Binding-site contacts:
Ligand atom O5 contacts residue TYR283 of chain 3.A at 3.5 Å.
Ligand atom C8 contacts residue ASN229 of chain 3.A at 3.5 Å.
Ligand atom O7 contacts residue TRP198 of chain 3.A at 2.9 Å (h-bond).
Ligand atom C5 contacts residue TYR234 of chain 3.A at 3.6 Å (hydrophobic).
Ligand atom O4 contacts residue ASN361 of chain 3.A at 2.9 Å (h-bond).
Ligand atom C3 contacts residue NA1 of chain 3.J at 3.3 Å.
Ligand atom O7 contacts residue GLU262 of chain 3.A at 3.5 Å (salt-bridge).
Ligand atom O4 contacts residue GLN132 of chain 3.A at 3.1 Å (h-bond).
Ligand atom O1 contacts residue ASN229 of chain 3.A at 3.1 Å (h-bond).
Ligand atom C3 contacts residue ASN236 of chain 3.A at 3.4 Å.
Ligand atom C3 contacts residue GLU290 of chain 3.A at 3.6 Å.
Ligand atom O6 contacts residue HIS264 of chain 3.A at 3.2 Å.
Ligand atom N2 contacts residue GLU262 of chain 3.A at 3.5 Å (salt-bridge).
Ligand atom C4 contacts residue HIS287 of chain 3.A at 3.6 Å.
Ligand atom O3 contacts residue GLY101 of chain 3.A at 3.6 Å (h-bond).
Ligand atom O5 contacts residue GLU262 of chain 3.A at 3.1 Å (salt-bridge).
Ligand atom C2 contacts residue NA1 of chain 3.J at 3.2 Å.
Ligand atom N2 contacts residue GLU290 of chain 3.A at 2.9 Å (salt-bridge).
Ligand atom O6 contacts residue TRP198 of chain 3.A at 3.3 Å.
Ligand atom O3 contacts residue NA1 of chain 3.J at 2.4 Å (h-bond).
Ligand atom O3 contacts residue GLN132 of chain 3.A at 3.6 Å.
Ligand atom O3 contacts residue ASN205 of chain 3.A at 2.6 Å (h-bond).
Ligand atom O2 contacts residue GLU290 of chain 3.A at 3.6 Å (salt-bridge).
Ligand atom O4 contacts residue ASN236 of chain 3.A at 2.8 Å (h-bond).
Ligand atom C2 contacts residue GLU290 of chain 3.A at 3.5 Å.
Ligand atom N2 contacts residue ASN229 of chain 3.A at 3.3 Å (h-bond).
Ligand atom O2 contacts residue NA1 of chain 3.J at 2.5 Å (h-bond).
Ligand atom O6 contacts residue GLU262 of chain 3.A at 2.8 Å (salt-bridge).
Ligand atom O3 contacts residue TRP204 of chain 3.A at 3.4 Å (h-bond).
Ligand atom C1 contacts residue GLU262 of chain 3.A at 2.8 Å.
Ligand atom O2 contacts residue TYR234 of chain 3.A at 3.0 Å (h-bond).
Ligand atom O4 contacts residue HIS287 of chain 3.A at 2.7 Å (h-bond).
Ligand atom O5 contacts residue TRP198 of chain 3.A at 3.5 Å.
Ligand atom C4 contacts residue HIS102 of chain 3.A at 3.3 Å.
Ligand atom O6 contacts residue THR197 of chain 3.A at 3.5 Å.
Ligand atom O4 contacts residue HIS102 of chain 3.A at 2.7 Å (h-bond).
Ligand atom O7 contacts residue TYR234 of chain 3.A at 3.3 Å.
Ligand atom C2 contacts residue GLU262 of chain 3.A at 3.1 Å.
Ligand atom O6 contacts residue LEU172 of chain 3.A at 3.4 Å.
Ligand atom C3 contacts residue ASN205 of chain 3.A at 3.4 Å.

A small-molecule ligand and the protein it binds are described below.
Small molecule (SMILES): CC(=O)N[C@@H]1[C@@H](O[C@H]2O[C@H](CO)[C@H](O[C@H]3O[C@H](CO[C@@H]4O[C@@H](C)[C@H](O)[C@@H](O)[C@H]4O)[C@@H](O)[C@H](O)[C@H]3O)[C@H](O[C@@H]3O[C@H](CO)[C@@H](O)[C@H](O)[C@H]3NC(C)=O)[C@H]2O)[C@H](O)[C@@H](CO)O[C@@H]1O

Sequence of chain 3.A:
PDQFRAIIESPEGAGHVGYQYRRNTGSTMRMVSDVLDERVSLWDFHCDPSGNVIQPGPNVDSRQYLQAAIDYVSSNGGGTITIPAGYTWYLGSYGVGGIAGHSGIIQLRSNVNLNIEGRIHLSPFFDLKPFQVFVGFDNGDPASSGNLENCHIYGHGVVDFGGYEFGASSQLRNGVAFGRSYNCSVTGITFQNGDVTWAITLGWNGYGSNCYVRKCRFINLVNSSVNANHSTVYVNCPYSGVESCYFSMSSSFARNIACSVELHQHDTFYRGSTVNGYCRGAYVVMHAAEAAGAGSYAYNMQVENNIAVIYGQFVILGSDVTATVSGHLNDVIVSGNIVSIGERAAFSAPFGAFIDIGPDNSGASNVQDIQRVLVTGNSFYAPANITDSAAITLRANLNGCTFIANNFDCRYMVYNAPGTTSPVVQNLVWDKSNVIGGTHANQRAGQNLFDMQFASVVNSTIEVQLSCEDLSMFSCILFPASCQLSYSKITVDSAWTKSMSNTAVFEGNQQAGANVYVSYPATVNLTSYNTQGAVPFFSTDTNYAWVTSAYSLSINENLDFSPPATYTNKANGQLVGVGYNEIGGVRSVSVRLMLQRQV